This small molecule binds to this protein.
Small molecule (SMILES): N[C@@H](Cc1c[nH]c[nH+]1)C(=O)O

Binding-site contacts:
Ligand atom CG contacts residue TYR68 of chain 1.C at 3.7 Å (hydrophobic).
Ligand atom CG contacts residue TYR75 of chain 1.C at 3.9 Å (hydrophobic).
Ligand atom NE2 contacts residue TYR75 of chain 1.C at 3.4 Å.
Ligand atom O contacts residue MG1 of chain 2.E at 2.3 Å.
Ligand atom CD2 contacts residue GLY129 of chain 2.C at 3.5 Å.
Ligand atom CG contacts residue ALA130 of chain 2.C at 3.6 Å (hydrophobic).
Ligand atom O contacts residue ARG87 of chain 2.C at 2.9 Å (salt-bridge).
Ligand atom CD2 contacts residue TYR75 of chain 1.C at 3.4 Å (hydrophobic).
Ligand atom N contacts residue HIS137 of chain 2.C at 3.4 Å (h-bond).
Ligand atom CA contacts residue TYR75 of chain 1.C at 3.7 Å (hydrophobic).
Ligand atom C contacts residue ARG87 of chain 2.C at 3.3 Å.
Ligand atom CG contacts residue GLY129 of chain 2.C at 3.3 Å.
Ligand atom OXT contacts residue ILE128 of chain 2.C at 3.4 Å.
Ligand atom N contacts residue TYR68 of chain 1.C at 3.0 Å (h-bond).
Ligand atom CE1 contacts residue TYR68 of chain 1.C at 3.5 Å (hydrophobic).
Ligand atom C contacts residue ARG97 of chain 2.C at 3.7 Å.
Ligand atom ND1 contacts residue TYR68 of chain 1.C at 2.7 Å (h-bond).
Ligand atom CB contacts residue TYR75 of chain 1.C at 4.0 Å (hydrophobic).
Ligand atom CE1 contacts residue GLY129 of chain 2.C at 3.8 Å.
Ligand atom ND1 contacts residue GLY129 of chain 2.C at 3.4 Å.
Ligand atom CB contacts residue GLY129 of chain 2.C at 3.5 Å.
Ligand atom CB contacts residue TYR68 of chain 1.C at 4.0 Å (hydrophobic).
Ligand atom OXT contacts residue ARG97 of chain 2.C at 2.7 Å (salt-bridge).
Ligand atom CE1 contacts residue ALA130 of chain 2.C at 3.2 Å (hydrophobic).
Ligand atom CD2 contacts residue ARG97 of chain 2.C at 3.8 Å.
Ligand atom O contacts residue HIS137 of chain 2.C at 3.1 Å (h-bond).
Ligand atom ND1 contacts residue ALA130 of chain 2.C at 3.4 Å (h-bond).
Ligand atom CD2 contacts residue ALA130 of chain 2.C at 3.5 Å (hydrophobic).
Ligand atom CA contacts residue MG1 of chain 2.E at 3.3 Å.
Ligand atom CA contacts residue HIS76 of chain 1.C at 4.0 Å.
Ligand atom N contacts residue HIS72 of chain 1.C at 3.3 Å.
Ligand atom C contacts residue ILE128 of chain 2.C at 4.0 Å (hydrophobic).
Ligand atom O contacts residue HIS76 of chain 1.C at 3.5 Å (h-bond).
Ligand atom C contacts residue HIS137 of chain 2.C at 3.8 Å.
Ligand atom NE2 contacts residue GLY129 of chain 2.C at 3.8 Å.
Ligand atom C contacts residue MG1 of chain 2.E at 3.2 Å.
Ligand atom OXT contacts residue ARG87 of chain 2.C at 2.8 Å (salt-bridge).
Ligand atom NE2 contacts residue ALA130 of chain 2.C at 3.2 Å (h-bond).
Ligand atom N contacts residue MG1 of chain 2.E at 2.5 Å.
Ligand atom N contacts residue HIS76 of chain 1.C at 3.6 Å.

Sequence of chain 2.C:
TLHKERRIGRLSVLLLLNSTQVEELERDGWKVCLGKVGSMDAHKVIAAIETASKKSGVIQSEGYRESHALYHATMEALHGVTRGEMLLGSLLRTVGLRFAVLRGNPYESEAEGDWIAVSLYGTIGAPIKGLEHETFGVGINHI

Sequence of chain 1.C:
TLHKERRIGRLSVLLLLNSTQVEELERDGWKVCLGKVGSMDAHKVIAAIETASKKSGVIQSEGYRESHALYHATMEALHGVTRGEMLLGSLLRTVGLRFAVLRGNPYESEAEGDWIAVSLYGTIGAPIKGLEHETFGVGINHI